This small molecule binds to this protein.
Small molecule (SMILES): CC(=O)N[C@H]1[C@H](O[C@H]2[C@H](O)[C@@H](NC(C)=O)CO[C@@H]2CO)O[C@H](CO)[C@@H](O[C@@H]2O[C@H](CO)[C@@H](O)[C@H](O)[C@@H]2O)[C@@H]1O

Binding-site contacts:
Ligand atom O7 contacts residue ASN606 of chain 1.A at 3.5 Å (h-bond).
Ligand atom O7 contacts residue ASN565 of chain 1.A at 4.0 Å.
Ligand atom C7 contacts residue ASN606 of chain 1.A at 3.5 Å.
Ligand atom C5 contacts residue TYR567 of chain 1.A at 3.6 Å (hydrophobic).
Ligand atom C2 contacts residue ASN606 of chain 1.A at 2.5 Å.
Ligand atom C8 contacts residue TYR567 of chain 1.A at 4.1 Å (hydrophobic).
Ligand atom N2 contacts residue HIS607 of chain 1.A at 4.3 Å.
Ligand atom O7 contacts residue TYR567 of chain 1.A at 3.8 Å.
Ligand atom C6 contacts residue TYR567 of chain 1.A at 3.5 Å (hydrophobic).
Ligand atom C5 contacts residue ASN606 of chain 1.A at 3.6 Å.
Ligand atom C8 contacts residue ASN565 of chain 1.A at 3.1 Å.
Ligand atom C4 contacts residue ASN606 of chain 1.A at 4.2 Å.
Ligand atom C7 contacts residue ASN565 of chain 1.A at 4.0 Å.
Ligand atom C7 contacts residue TYR567 of chain 1.A at 4.3 Å (hydrophobic).
Ligand atom C3 contacts residue ASN606 of chain 1.A at 3.8 Å.
Ligand atom O5 contacts residue TYR567 of chain 1.A at 3.5 Å.
Ligand atom C1 contacts residue ASN606 of chain 1.A at 1.4 Å.
Ligand atom N2 contacts residue ASN606 of chain 1.A at 3.0 Å (h-bond).
Ligand atom O5 contacts residue ASN606 of chain 1.A at 2.3 Å (h-bond).
Ligand atom C1 contacts residue TYR567 of chain 1.A at 3.9 Å (hydrophobic).
Ligand atom O6 contacts residue TYR567 of chain 1.A at 4.4 Å.

Sequence of chain 1.A:
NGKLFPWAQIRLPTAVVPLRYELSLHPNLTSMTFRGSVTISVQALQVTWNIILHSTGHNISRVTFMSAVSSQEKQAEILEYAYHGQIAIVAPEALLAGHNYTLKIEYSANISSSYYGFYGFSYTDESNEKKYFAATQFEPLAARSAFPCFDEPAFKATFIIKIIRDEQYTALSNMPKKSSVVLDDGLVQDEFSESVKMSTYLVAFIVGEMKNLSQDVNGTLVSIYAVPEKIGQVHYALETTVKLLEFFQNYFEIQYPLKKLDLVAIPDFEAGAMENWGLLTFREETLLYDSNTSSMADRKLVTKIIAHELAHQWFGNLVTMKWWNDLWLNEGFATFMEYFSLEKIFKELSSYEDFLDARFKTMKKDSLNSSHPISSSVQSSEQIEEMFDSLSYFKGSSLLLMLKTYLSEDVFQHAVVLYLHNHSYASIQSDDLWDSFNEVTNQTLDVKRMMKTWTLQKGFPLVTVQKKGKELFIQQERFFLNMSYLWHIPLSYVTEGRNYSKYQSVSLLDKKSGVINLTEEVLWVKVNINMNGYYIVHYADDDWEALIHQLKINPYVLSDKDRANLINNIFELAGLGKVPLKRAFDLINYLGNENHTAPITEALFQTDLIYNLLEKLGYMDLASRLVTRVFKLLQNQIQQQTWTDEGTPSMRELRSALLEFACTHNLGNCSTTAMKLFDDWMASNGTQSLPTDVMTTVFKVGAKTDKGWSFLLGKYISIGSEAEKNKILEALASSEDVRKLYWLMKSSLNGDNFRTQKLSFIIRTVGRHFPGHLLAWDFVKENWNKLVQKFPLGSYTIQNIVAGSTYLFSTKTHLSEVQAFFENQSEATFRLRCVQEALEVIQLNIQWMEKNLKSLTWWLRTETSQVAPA